Sequence of chain 1.G:
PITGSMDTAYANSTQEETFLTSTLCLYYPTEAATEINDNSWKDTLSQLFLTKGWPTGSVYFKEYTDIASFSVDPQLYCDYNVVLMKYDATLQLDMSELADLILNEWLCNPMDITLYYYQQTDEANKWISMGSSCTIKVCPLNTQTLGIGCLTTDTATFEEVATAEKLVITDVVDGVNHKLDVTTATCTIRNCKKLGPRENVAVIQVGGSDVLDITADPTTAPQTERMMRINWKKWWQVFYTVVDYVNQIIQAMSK

This protein binds this small molecule.
Small molecule (SMILES): CC(=O)N[C@H]1[C@H](O[C@H]2[C@H](O)[C@@H](NC(C)=O)CO[C@@H]2CO)O[C@H](CO)[C@@H](O)[C@@H]1O

Binding-site contacts:
Ligand atom N2 contacts residue ASN12 of chain 1.G at 3.8 Å.
Ligand atom C5 contacts residue ASN12 of chain 1.G at 4.1 Å.
Ligand atom O5 contacts residue ASN12 of chain 1.G at 2.7 Å (h-bond).
Ligand atom C7 contacts residue ASN12 of chain 1.G at 3.9 Å.
Ligand atom O7 contacts residue ASN12 of chain 1.G at 3.6 Å.
Ligand atom C1 contacts residue ASN12 of chain 1.G at 2.2 Å.
Ligand atom C2 contacts residue ASN12 of chain 1.G at 3.3 Å.